This protein binds this small molecule.
Small molecule (SMILES): Nc1ncnc2c1ncn2[C@@H]1O[C@H](CO[P](=O)(O)O[P](=O)(O)OC[C@H]2O[C@@H](O)[C@H](O)[C@@H]2O)[C@@H](O)[C@H]1O

Sequence of chain 2.A:
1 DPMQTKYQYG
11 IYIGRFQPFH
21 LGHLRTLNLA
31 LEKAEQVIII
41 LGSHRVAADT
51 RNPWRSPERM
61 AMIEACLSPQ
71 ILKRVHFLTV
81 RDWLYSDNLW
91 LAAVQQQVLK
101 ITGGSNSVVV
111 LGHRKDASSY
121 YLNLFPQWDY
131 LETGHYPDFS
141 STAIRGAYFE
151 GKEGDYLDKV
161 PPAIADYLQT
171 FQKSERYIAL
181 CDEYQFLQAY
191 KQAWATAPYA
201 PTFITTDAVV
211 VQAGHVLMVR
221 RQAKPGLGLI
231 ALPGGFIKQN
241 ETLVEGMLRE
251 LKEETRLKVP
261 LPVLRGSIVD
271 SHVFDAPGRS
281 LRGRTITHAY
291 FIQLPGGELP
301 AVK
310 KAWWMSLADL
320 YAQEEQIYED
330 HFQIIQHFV

Binding-site contacts:
Ligand atom O1D contacts residue ARG282 of chain 2.C at 2.8 Å (salt-bridge).
Ligand atom C1D contacts residue GLU328 of chain 2.C at 2.8 Å.
Ligand atom N7 contacts residue PHE236 of chain 2.C at 3.5 Å.
Ligand atom PB contacts residue ARG221 of chain 2.C at 3.4 Å.
Ligand atom N7 contacts residue TYR199 of chain 2.A at 3.6 Å.
Ligand atom O3D contacts residue HIS330 of chain 2.C at 3.1 Å.
Ligand atom C3D contacts residue ASP207 of chain 2.C at 3.4 Å.
Ligand atom O1A contacts residue GLU250 of chain 2.C at 2.9 Å (salt-bridge).
Ligand atom PA contacts residue GLU250 of chain 2.C at 3.6 Å.
Ligand atom O5D contacts residue ARG282 of chain 2.C at 3.3 Å (salt-bridge).
Ligand atom C6 contacts residue PHE236 of chain 2.C at 3.5 Å (hydrophobic).
Ligand atom C5 contacts residue TYR190 of chain 2.C at 3.5 Å (hydrophobic).
Ligand atom O1A contacts residue GLU254 of chain 2.C at 2.7 Å (salt-bridge).
Ligand atom O3D contacts residue ASP207 of chain 2.C at 2.7 Å (salt-bridge).
Ligand atom O1D contacts residue ARG279 of chain 2.C at 3.2 Å (salt-bridge).
Ligand atom O2D contacts residue HIS330 of chain 2.C at 2.8 Å (h-bond).
Ligand atom O2D contacts residue ASP207 of chain 2.C at 2.5 Å (salt-bridge).
Ligand atom C4 contacts residue TYR199 of chain 2.A at 3.5 Å (hydrophobic).
Ligand atom C2D contacts residue THR205 of chain 2.C at 3.5 Å.
Ligand atom C2D contacts residue ASP207 of chain 2.C at 3.5 Å.
Ligand atom O2B contacts residue GLY234 of chain 2.C at 3.1 Å (h-bond).
Ligand atom N6 contacts residue PHE203 of chain 2.C at 3.4 Å.
Ligand atom C1D contacts residue ARG282 of chain 2.C at 3.1 Å.
Ligand atom O3A contacts residue PHE236 of chain 2.C at 3.3 Å.
Ligand atom O2A contacts residue PHE236 of chain 2.C at 3.2 Å (h-bond).
Ligand atom O2A contacts residue GLY235 of chain 2.C at 3.2 Å.
Ligand atom O2B contacts residue ARG221 of chain 2.C at 3.1 Å (salt-bridge).
Ligand atom C2 contacts residue TYR199 of chain 2.A at 3.6 Å (hydrophobic).
Ligand atom C6 contacts residue TYR199 of chain 2.A at 3.5 Å (hydrophobic).
Ligand atom O1B contacts residue ARG221 of chain 2.C at 2.6 Å (salt-bridge).
Ligand atom O1A contacts residue GLY234 of chain 2.C at 3.1 Å (h-bond).
Ligand atom N3 contacts residue TYR199 of chain 2.A at 3.5 Å.
Ligand atom C2' contacts residue TYR199 of chain 2.A at 3.5 Å (hydrophobic).
Ligand atom O2A contacts residue GLU250 of chain 2.C at 3.4 Å (salt-bridge).
Ligand atom N1 contacts residue TYR199 of chain 2.A at 3.5 Å.
Ligand atom N7 contacts residue TYR190 of chain 2.C at 2.7 Å (h-bond).
Ligand atom O1D contacts residue GLU328 of chain 2.C at 2.5 Å (salt-bridge).
Ligand atom O4D contacts residue ARG282 of chain 2.C at 2.4 Å (salt-bridge).
Ligand atom O2D contacts residue ARG279 of chain 2.C at 3.0 Å (salt-bridge).
Ligand atom N6 contacts residue TYR190 of chain 2.C at 3.1 Å (h-bond).

Sequence of chain 2.C:
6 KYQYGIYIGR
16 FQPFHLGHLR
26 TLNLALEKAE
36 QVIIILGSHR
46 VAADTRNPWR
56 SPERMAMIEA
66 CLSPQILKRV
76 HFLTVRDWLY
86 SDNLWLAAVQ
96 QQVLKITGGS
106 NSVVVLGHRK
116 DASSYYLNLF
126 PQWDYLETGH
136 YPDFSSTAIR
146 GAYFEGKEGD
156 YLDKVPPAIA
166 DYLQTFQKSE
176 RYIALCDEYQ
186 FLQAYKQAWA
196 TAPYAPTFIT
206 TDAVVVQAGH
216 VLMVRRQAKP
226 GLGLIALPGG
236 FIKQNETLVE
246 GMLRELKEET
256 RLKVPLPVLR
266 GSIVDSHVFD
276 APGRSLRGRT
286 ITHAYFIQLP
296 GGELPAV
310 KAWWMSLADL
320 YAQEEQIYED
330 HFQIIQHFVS